Sequence of chain 11.A:
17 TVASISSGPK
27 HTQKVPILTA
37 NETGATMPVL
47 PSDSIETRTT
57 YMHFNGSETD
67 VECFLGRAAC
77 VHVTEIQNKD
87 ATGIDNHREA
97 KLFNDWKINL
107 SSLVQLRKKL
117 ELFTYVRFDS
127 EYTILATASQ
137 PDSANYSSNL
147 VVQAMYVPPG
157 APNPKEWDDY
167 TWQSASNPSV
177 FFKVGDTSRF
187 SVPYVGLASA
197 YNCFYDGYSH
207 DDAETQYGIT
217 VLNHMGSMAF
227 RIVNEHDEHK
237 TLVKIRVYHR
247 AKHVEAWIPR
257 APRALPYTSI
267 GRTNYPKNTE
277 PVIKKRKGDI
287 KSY

Sequence of chain 12.C:
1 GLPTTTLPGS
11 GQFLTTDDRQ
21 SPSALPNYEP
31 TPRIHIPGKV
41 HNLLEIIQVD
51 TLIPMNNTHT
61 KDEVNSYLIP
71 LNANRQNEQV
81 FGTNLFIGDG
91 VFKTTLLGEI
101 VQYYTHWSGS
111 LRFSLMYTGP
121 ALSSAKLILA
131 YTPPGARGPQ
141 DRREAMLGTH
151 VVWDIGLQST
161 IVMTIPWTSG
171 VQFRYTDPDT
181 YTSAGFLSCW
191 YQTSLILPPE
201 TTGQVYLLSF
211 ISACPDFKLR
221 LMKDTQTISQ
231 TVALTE

Binding-site contacts:
Ligand atom C4 contacts residue TYR152 of chain 11.A at 3.7 Å (hydrophobic).
Ligand atom C6C contacts residue VAL191 of chain 11.A at 3.3 Å (hydrophobic).
Ligand atom N2 contacts residue PRO174 of chain 11.A at 3.7 Å.
Ligand atom C3 contacts residue PHE186 of chain 11.A at 3.9 Å (hydrophobic).
Ligand atom C4C contacts residue TYR152 of chain 11.A at 3.9 Å (hydrophobic).
Ligand atom C5A contacts residue VAL122 of chain 11.A at 3.9 Å (hydrophobic).
Ligand atom CM1 contacts residue CYS199 of chain 11.A at 3.8 Å (hydrophobic).
Ligand atom C31 contacts residue VAL176 of chain 11.A at 3.3 Å (hydrophobic).
Ligand atom C31 contacts residue ALA150 of chain 11.A at 3.5 Å (hydrophobic).
Ligand atom C2B contacts residue TYR197 of chain 11.A at 3.3 Å (hydrophobic).
Ligand atom C5C contacts residue ILE104 of chain 11.A at 4.0 Å (hydrophobic).
Ligand atom C3C contacts residue VAL188 of chain 11.A at 3.3 Å (hydrophobic).
Ligand atom C3B contacts residue TYR197 of chain 11.A at 3.3 Å (hydrophobic).
Ligand atom C3C contacts residue TYR128 of chain 11.A at 3.6 Å (hydrophobic).
Ligand atom N3A contacts residue ASN219 of chain 11.A at 3.4 Å (h-bond).
Ligand atom C4A contacts residue ASN198 of chain 11.A at 3.9 Å.
Ligand atom O1B contacts residue MET221 of chain 11.A at 3.8 Å.
Ligand atom C3 contacts residue PRO174 of chain 11.A at 3.7 Å (hydrophobic).
Ligand atom C4 contacts residue PHE186 of chain 11.A at 3.7 Å (hydrophobic).
Ligand atom O1 contacts residue TYR152 of chain 11.A at 3.9 Å.
Ligand atom C2C contacts residue VAL188 of chain 11.A at 2.8 Å (hydrophobic).
Ligand atom CL1 contacts residue ILE104 of chain 11.A at 3.6 Å.
Ligand atom C7C contacts residue TYR128 of chain 11.A at 3.5 Å (hydrophobic).
Ligand atom O1A contacts residue VAL122 of chain 11.A at 4.0 Å.
Ligand atom C3B contacts residue LEU106 of chain 11.A at 3.8 Å (hydrophobic).
Ligand atom C5 contacts residue TYR152 of chain 11.A at 3.6 Å (hydrophobic).
Ligand atom O1 contacts residue VAL188 of chain 11.A at 3.8 Å.
Ligand atom CL1 contacts residue ASN105 of chain 11.A at 3.3 Å.
Ligand atom C1C contacts residue TYR152 of chain 11.A at 3.9 Å (hydrophobic).
Ligand atom C5 contacts residue PHE186 of chain 11.A at 3.7 Å (hydrophobic).
Ligand atom C31 contacts residue SER175 of chain 11.A at 3.5 Å.
Ligand atom CL1 contacts residue MET221 of chain 11.A at 3.8 Å.
Ligand atom O1 contacts residue ALA24 of chain 11.C at 3.4 Å.
Ligand atom C5A contacts residue CYS199 of chain 11.A at 3.9 Å (hydrophobic).
Ligand atom C5C contacts residue TYR128 of chain 11.A at 3.7 Å (hydrophobic).
Ligand atom N2 contacts residue PHE186 of chain 11.A at 4.0 Å.
Ligand atom N2 contacts residue ALA24 of chain 11.C at 3.1 Å.
Ligand atom C31 contacts residue PRO174 of chain 11.A at 3.3 Å (hydrophobic).
Ligand atom C4B contacts residue LEU106 of chain 11.A at 3.7 Å (hydrophobic).
Ligand atom O1 contacts residue PHE186 of chain 11.A at 3.8 Å.

Sequence of chain 11.C:
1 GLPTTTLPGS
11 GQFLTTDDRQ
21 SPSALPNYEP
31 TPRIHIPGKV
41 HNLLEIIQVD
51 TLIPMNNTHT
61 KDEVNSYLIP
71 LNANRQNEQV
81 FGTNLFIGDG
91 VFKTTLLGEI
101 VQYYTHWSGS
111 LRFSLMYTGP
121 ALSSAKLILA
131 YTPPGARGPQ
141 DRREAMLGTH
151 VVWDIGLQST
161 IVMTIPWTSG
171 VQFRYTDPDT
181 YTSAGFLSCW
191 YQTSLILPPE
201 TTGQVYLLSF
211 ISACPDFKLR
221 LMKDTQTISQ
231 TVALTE

A small-molecule ligand and the protein it binds are described below.
Small molecule (SMILES): Cc1cc(CCCCCCCOc2ccc(C3=N[C@@H](C)CO3)cc2Cl)on1